Sequence of chain 1.A:
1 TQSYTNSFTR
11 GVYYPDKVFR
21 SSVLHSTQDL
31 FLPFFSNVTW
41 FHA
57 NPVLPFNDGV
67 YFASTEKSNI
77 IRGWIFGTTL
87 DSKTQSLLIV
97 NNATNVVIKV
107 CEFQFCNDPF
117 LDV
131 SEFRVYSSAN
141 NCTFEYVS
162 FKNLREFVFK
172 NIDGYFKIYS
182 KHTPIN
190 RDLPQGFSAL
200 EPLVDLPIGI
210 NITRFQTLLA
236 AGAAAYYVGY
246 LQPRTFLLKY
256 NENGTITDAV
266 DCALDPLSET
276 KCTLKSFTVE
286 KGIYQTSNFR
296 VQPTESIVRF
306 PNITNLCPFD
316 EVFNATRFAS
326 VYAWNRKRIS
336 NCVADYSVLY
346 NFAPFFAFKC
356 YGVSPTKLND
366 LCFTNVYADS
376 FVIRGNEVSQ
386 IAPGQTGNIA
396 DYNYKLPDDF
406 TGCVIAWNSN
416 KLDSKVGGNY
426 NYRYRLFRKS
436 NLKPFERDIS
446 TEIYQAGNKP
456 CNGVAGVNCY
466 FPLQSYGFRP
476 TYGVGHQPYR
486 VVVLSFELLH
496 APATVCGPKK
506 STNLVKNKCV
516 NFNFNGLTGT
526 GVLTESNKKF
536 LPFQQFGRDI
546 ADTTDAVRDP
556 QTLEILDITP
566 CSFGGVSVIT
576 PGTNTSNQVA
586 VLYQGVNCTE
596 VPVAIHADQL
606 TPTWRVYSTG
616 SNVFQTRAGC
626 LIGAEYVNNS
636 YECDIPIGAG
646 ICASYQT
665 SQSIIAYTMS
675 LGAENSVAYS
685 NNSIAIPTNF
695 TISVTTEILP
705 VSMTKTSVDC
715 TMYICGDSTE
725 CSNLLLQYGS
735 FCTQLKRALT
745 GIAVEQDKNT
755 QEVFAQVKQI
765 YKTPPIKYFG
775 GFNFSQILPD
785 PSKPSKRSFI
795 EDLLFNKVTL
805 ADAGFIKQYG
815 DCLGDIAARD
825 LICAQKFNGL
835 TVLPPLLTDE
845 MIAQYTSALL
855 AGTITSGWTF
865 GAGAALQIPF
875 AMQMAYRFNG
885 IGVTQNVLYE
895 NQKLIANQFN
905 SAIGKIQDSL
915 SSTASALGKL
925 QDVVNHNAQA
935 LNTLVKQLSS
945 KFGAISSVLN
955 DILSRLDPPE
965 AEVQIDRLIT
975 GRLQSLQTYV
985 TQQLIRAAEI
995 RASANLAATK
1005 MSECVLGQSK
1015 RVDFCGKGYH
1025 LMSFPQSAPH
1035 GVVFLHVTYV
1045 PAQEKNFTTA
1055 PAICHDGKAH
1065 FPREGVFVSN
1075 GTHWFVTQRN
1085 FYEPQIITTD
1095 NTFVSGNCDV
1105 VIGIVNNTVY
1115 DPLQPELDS

This small molecule binds to this protein.
Small molecule (SMILES): CC(=O)N[C@H]1[C@H](O[C@H]2[C@H](O)[C@@H](NC(C)=O)CO[C@@H]2CO)O[C@H](CO)[C@@H](O)[C@@H]1O

Binding-site contacts:
Ligand atom O5 contacts residue ASN693 of chain 1.A at 2.4 Å (h-bond).
Ligand atom N2 contacts residue ASN693 of chain 1.A at 2.9 Å (h-bond).
Ligand atom C5 contacts residue LEU898 of chain 1.A at 4.1 Å (hydrophobic).
Ligand atom O5 contacts residue GLN1047 of chain 1.A at 4.3 Å.
Ligand atom C4 contacts residue ASN693 of chain 1.A at 4.2 Å.
Ligand atom C8 contacts residue ASN693 of chain 1.A at 4.5 Å.
Ligand atom C6 contacts residue LEU898 of chain 1.A at 4.5 Å (hydrophobic).
Ligand atom C3 contacts residue LEU898 of chain 1.A at 4.5 Å (hydrophobic).
Ligand atom C3 contacts residue ASN693 of chain 1.A at 3.8 Å.
Ligand atom C8 contacts residue LEU898 of chain 1.A at 4.0 Å (hydrophobic).
Ligand atom O6 contacts residue GLN902 of chain 1.A at 3.6 Å (h-bond).
Ligand atom O7 contacts residue ASN693 of chain 1.A at 3.5 Å (h-bond).
Ligand atom C7 contacts residue LEU898 of chain 1.A at 3.7 Å (hydrophobic).
Ligand atom O6 contacts residue PHE694 of chain 1.A at 4.5 Å.
Ligand atom C2 contacts residue ASN693 of chain 1.A at 2.4 Å.
Ligand atom C7 contacts residue ASN693 of chain 1.A at 3.4 Å.
Ligand atom C7 contacts residue GLN1047 of chain 1.A at 4.4 Å.
Ligand atom C6 contacts residue GLN902 of chain 1.A at 4.2 Å.
Ligand atom C1 contacts residue ASN693 of chain 1.A at 1.4 Å.
Ligand atom O4 contacts residue LEU898 of chain 1.A at 4.0 Å.
Ligand atom O7 contacts residue LEU898 of chain 1.A at 3.3 Å.
Ligand atom C5 contacts residue GLN902 of chain 1.A at 4.3 Å.
Ligand atom C1 contacts residue GLN1047 of chain 1.A at 4.5 Å.
Ligand atom O7 contacts residue GLN1047 of chain 1.A at 3.5 Å (h-bond).
Ligand atom C5 contacts residue ASN693 of chain 1.A at 3.6 Å.
Ligand atom C1 contacts residue LEU898 of chain 1.A at 4.4 Å (hydrophobic).